Sequence of chain 3.C:
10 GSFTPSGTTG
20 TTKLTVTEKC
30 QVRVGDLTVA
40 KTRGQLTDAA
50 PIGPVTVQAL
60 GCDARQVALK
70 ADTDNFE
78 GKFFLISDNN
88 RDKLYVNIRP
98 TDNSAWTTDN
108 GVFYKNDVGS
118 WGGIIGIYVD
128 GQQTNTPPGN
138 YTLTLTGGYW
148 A

This protein binds this small molecule.
Small molecule (SMILES): O=C(N[C@H](CO)[C@H](O)c1ccc([N+](=O)[O-])cc1)C(Br)Br

Binding-site contacts:
Ligand atom C6 contacts residue CLM1 of chain 3.W at 0.1 Å.
Ligand atom C2 contacts residue CLM1 of chain 3.W at 0.1 Å.
Ligand atom O4 contacts residue PRO50 of chain 3.C at 3.6 Å.
Ligand atom C5 contacts residue CLM1 of chain 3.W at 0.2 Å.
Ligand atom C11 contacts residue CLM1 of chain 3.W at 0.1 Å.
Ligand atom C8 contacts residue PRO53 of chain 3.C at 4.0 Å (hydrophobic).
Ligand atom O2 contacts residue PRO50 of chain 3.C at 4.2 Å.
Ligand atom C3 contacts residue CLM1 of chain 3.W at 0.1 Å.
Ligand atom O2 contacts residue GLY52 of chain 3.C at 3.9 Å.
Ligand atom BR2 contacts residue GLY123 of chain 3.C at 3.7 Å.
Ligand atom C7 contacts residue CLM1 of chain 3.W at 0.2 Å.
Ligand atom N9 contacts residue CLM1 of chain 3.W at 0.2 Å (h-bond).
Ligand atom BR1 contacts residue GLY123 of chain 3.C at 3.5 Å.
Ligand atom BR2 contacts residue CLM1 of chain 3.W at 0.3 Å.
Ligand atom C4 contacts residue CLM1 of chain 3.W at 0.6 Å.
Ligand atom O9A contacts residue CLM1 of chain 3.W at 0.3 Å (h-bond).
Ligand atom BR2 contacts residue TYR125 of chain 3.C at 3.5 Å.
Ligand atom C8 contacts residue CLM1 of chain 3.W at 0.2 Å.
Ligand atom O5 contacts residue CLM1 of chain 3.W at 0.4 Å (h-bond).
Ligand atom N2 contacts residue CLM1 of chain 3.W at 0.5 Å (h-bond).
Ligand atom BR1 contacts residue ILE121 of chain 3.C at 4.0 Å.
Ligand atom O2 contacts residue PRO53 of chain 3.C at 3.6 Å.
Ligand atom BR2 contacts residue GLY52 of chain 3.C at 3.5 Å.
Ligand atom C2 contacts residue PRO50 of chain 3.C at 4.1 Å (hydrophobic).
Ligand atom BR1 contacts residue TYR125 of chain 3.C at 3.9 Å.
Ligand atom C1 contacts residue TYR125 of chain 3.C at 3.7 Å (hydrophobic).
Ligand atom BR1 contacts residue THR98 of chain 3.C at 3.9 Å.
Ligand atom O4 contacts residue CLM1 of chain 3.W at 1.0 Å.
Ligand atom BR1 contacts residue CLM1 of chain 3.W at 0.2 Å.
Ligand atom C1 contacts residue GLY123 of chain 3.C at 4.3 Å.
Ligand atom O2 contacts residue CLM1 of chain 3.W at 0.8 Å (h-bond).
Ligand atom O9A contacts residue ILE121 of chain 3.C at 3.6 Å.
Ligand atom O9B contacts residue CLM1 of chain 3.W at 0.3 Å (h-bond).
Ligand atom C1 contacts residue CLM1 of chain 3.W at 0.3 Å.
Ligand atom C10 contacts residue CLM1 of chain 3.W at 0.2 Å.
Ligand atom BR2 contacts residue ILE51 of chain 3.C at 4.1 Å.
Ligand atom BR2 contacts residue ILE124 of chain 3.C at 3.3 Å.
Ligand atom BR2 contacts residue PRO50 of chain 3.C at 3.8 Å.
Ligand atom BR1 contacts residue PRO53 of chain 3.C at 3.6 Å.
Ligand atom C9 contacts residue CLM1 of chain 3.W at 0.1 Å.